Sequence of chain 1.C:
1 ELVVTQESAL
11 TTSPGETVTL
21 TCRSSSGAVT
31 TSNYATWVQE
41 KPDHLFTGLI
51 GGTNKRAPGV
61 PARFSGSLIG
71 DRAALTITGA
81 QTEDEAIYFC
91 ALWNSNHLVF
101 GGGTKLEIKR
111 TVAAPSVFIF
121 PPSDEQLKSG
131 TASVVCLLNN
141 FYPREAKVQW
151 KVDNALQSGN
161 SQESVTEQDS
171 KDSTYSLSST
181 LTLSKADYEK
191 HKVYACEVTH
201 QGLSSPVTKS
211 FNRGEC

Sequence of chain 1.D:
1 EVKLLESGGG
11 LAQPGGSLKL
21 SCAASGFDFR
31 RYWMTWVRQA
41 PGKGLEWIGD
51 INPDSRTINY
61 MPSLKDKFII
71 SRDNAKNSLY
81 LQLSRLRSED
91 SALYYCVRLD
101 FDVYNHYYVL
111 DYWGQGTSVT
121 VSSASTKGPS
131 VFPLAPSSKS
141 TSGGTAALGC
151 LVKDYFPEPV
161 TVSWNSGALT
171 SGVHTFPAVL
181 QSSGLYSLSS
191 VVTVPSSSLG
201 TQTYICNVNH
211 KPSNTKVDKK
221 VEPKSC

The small molecule below binds the protein below.
Small molecule (SMILES): Cc1cc2nc(N)n(CCCCC(=O)O)c2cc1C

Binding-site contacts:
Ligand atom C14 contacts residue PHE101 of chain 1.D at 3.8 Å (hydrophobic).
Ligand atom C9 contacts residue LEU99 of chain 1.D at 3.8 Å (hydrophobic).
Ligand atom O19 contacts residue TYR34 of chain 1.C at 3.1 Å (h-bond).
Ligand atom N12 contacts residue ASN59 of chain 1.D at 3.7 Å.
Ligand atom N12 contacts residue TRP93 of chain 1.C at 3.6 Å.
Ligand atom C4 contacts residue LEU99 of chain 1.D at 3.6 Å (hydrophobic).
Ligand atom C9 contacts residue TRP93 of chain 1.C at 3.9 Å (hydrophobic).
Ligand atom C11 contacts residue TYR34 of chain 1.C at 3.2 Å (hydrophobic).
Ligand atom N3 contacts residue LEU99 of chain 1.D at 3.4 Å.
Ligand atom C13 contacts residue TRP93 of chain 1.C at 3.3 Å (hydrophobic).
Ligand atom C15 contacts residue TYR108 of chain 1.D at 3.4 Å (hydrophobic).
Ligand atom N12 contacts residue PHE101 of chain 1.D at 3.8 Å.
Ligand atom C6 contacts residue TYR108 of chain 1.D at 3.5 Å (hydrophobic).
Ligand atom C10 contacts residue TYR108 of chain 1.D at 3.9 Å (hydrophobic).
Ligand atom C7 contacts residue TYR108 of chain 1.D at 3.5 Å (hydrophobic).
Ligand atom C15 contacts residue TYR34 of chain 1.C at 3.8 Å (hydrophobic).
Ligand atom C8 contacts residue TRP93 of chain 1.C at 3.6 Å (hydrophobic).
Ligand atom C17 contacts residue TYR34 of chain 1.C at 3.9 Å (hydrophobic).
Ligand atom C5 contacts residue LEU98 of chain 1.C at 3.5 Å (hydrophobic).
Ligand atom C5 contacts residue TYR108 of chain 1.D at 4.1 Å (hydrophobic).
Ligand atom C7 contacts residue TRP93 of chain 1.C at 4.0 Å (hydrophobic).
Ligand atom C10 contacts residue LEU98 of chain 1.C at 3.6 Å (hydrophobic).
Ligand atom C5 contacts residue LEU99 of chain 1.D at 4.0 Å (hydrophobic).
Ligand atom C16 contacts residue TYR108 of chain 1.D at 3.3 Å (hydrophobic).
Ligand atom N3 contacts residue ASP50 of chain 1.D at 2.7 Å (salt-bridge).
Ligand atom C10 contacts residue THR36 of chain 1.C at 3.8 Å.
Ligand atom C14 contacts residue TYR108 of chain 1.D at 3.7 Å (hydrophobic).
Ligand atom N12 contacts residue TRP33 of chain 1.D at 3.6 Å.
Ligand atom N1 contacts residue TRP93 of chain 1.C at 3.5 Å.
Ligand atom C9 contacts residue ASP50 of chain 1.D at 3.7 Å.
Ligand atom C2 contacts residue TRP93 of chain 1.C at 3.5 Å (hydrophobic).
Ligand atom N12 contacts residue ASP50 of chain 1.D at 3.6 Å.
Ligand atom C6 contacts residue LEU98 of chain 1.C at 3.7 Å (hydrophobic).
Ligand atom C2 contacts residue ASP50 of chain 1.D at 3.6 Å.
Ligand atom C10 contacts residue LEU110 of chain 1.D at 4.0 Å (hydrophobic).
Ligand atom N3 contacts residue TRP93 of chain 1.C at 3.7 Å.
Ligand atom C11 contacts residue LEU98 of chain 1.C at 4.0 Å (hydrophobic).
Ligand atom C11 contacts residue THR36 of chain 1.C at 3.9 Å.
Ligand atom C11 contacts residue TYR108 of chain 1.D at 3.4 Å (hydrophobic).
Ligand atom C2 contacts residue PHE101 of chain 1.D at 4.0 Å (hydrophobic).